Sequence of chain 1.B:
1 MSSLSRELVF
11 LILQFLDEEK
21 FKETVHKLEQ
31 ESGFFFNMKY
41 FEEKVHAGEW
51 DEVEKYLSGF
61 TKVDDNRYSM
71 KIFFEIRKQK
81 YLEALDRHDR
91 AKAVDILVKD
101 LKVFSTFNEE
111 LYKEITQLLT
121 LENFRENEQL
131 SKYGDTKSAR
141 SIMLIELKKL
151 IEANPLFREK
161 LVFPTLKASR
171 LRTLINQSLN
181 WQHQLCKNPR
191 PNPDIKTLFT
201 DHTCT

The small molecule below binds the protein below.
Small molecule (SMILES): CC(C)C[C@@H](C=O)NC(=O)[C@H](C)NC(=O)[C@H](CC(C)C)NC(=O)[C@H](C)NC(=O)[C@H](CC(C)C)NC(=O)[C@@H](N)CCC(=O)O

Binding-site contacts:
Ligand atom CD2 contacts residue ILE115 of chain 1.B at 4.3 Å (hydrophobic).
Ligand atom O contacts residue LYS78 of chain 1.B at 2.6 Å (salt-bridge).
Ligand atom C contacts residue PHE74 of chain 1.B at 4.4 Å (hydrophobic).
Ligand atom N contacts residue LYS71 of chain 1.B at 4.0 Å.
Ligand atom CB contacts residue LEU130 of chain 1.B at 3.5 Å (hydrophobic).
Ligand atom O contacts residue GLU75 of chain 1.B at 3.9 Å.
Ligand atom CA contacts residue LEU130 of chain 1.B at 4.3 Å (hydrophobic).
Ligand atom N contacts residue PHE74 of chain 1.B at 4.1 Å.
Ligand atom O contacts residue GLU146 of chain 1.B at 4.4 Å.
Ligand atom CD2 contacts residue LYS71 of chain 1.B at 4.0 Å.
Ligand atom CD1 contacts residue GLN129 of chain 1.B at 4.1 Å.
Ligand atom C contacts residue LYS71 of chain 1.B at 4.1 Å.
Ligand atom CA contacts residue LYS71 of chain 1.B at 3.7 Å.
Ligand atom C contacts residue LYS71 of chain 1.B at 4.3 Å.
Ligand atom O contacts residue PHE74 of chain 1.B at 3.8 Å.
Ligand atom CB contacts residue LEU111 of chain 1.B at 4.2 Å (hydrophobic).
Ligand atom CD1 contacts residue ARG67 of chain 1.B at 4.0 Å.
Ligand atom CD2 contacts residue LEU130 of chain 1.B at 4.0 Å (hydrophobic).
Ligand atom O contacts residue LYS71 of chain 1.B at 2.9 Å.
Ligand atom CG contacts residue LEU130 of chain 1.B at 4.2 Å (hydrophobic).
Ligand atom CD1 contacts residue LEU130 of chain 1.B at 3.9 Å (hydrophobic).
Ligand atom C contacts residue LYS71 of chain 1.B at 3.6 Å.
Ligand atom O contacts residue GLN129 of chain 1.B at 4.2 Å.
Ligand atom C contacts residue LEU130 of chain 1.B at 4.3 Å (hydrophobic).
Ligand atom O contacts residue LEU130 of chain 1.B at 4.4 Å.
Ligand atom O contacts residue LEU111 of chain 1.B at 3.4 Å.
Ligand atom O contacts residue LYS71 of chain 1.B at 3.2 Å (salt-bridge).
Ligand atom N contacts residue LEU111 of chain 1.B at 4.1 Å.
Ligand atom CD2 contacts residue PHE74 of chain 1.B at 3.6 Å (hydrophobic).
Ligand atom C contacts residue LYS78 of chain 1.B at 3.5 Å.
Ligand atom O contacts residue LYS71 of chain 1.B at 3.6 Å.
Ligand atom C contacts residue LEU111 of chain 1.B at 3.8 Å (hydrophobic).
Ligand atom CD2 contacts residue LYS78 of chain 1.B at 4.1 Å.
Ligand atom CD1 contacts residue ASN108 of chain 1.B at 3.9 Å.
Ligand atom C contacts residue LYS78 of chain 1.B at 3.2 Å.
Ligand atom CA contacts residue LEU111 of chain 1.B at 4.0 Å (hydrophobic).
Ligand atom CA contacts residue LYS78 of chain 1.B at 3.2 Å.
Ligand atom CB contacts residue GLN129 of chain 1.B at 4.0 Å.
Ligand atom CD1 contacts residue ASN127 of chain 1.B at 3.6 Å.
Ligand atom N contacts residue LYS78 of chain 1.B at 3.8 Å.